This small molecule binds to this protein.
Small molecule (SMILES): O=C1N=C2NC(=O)NC(=O)[C@]2(OO)N1

Sequence of chain 1.A:
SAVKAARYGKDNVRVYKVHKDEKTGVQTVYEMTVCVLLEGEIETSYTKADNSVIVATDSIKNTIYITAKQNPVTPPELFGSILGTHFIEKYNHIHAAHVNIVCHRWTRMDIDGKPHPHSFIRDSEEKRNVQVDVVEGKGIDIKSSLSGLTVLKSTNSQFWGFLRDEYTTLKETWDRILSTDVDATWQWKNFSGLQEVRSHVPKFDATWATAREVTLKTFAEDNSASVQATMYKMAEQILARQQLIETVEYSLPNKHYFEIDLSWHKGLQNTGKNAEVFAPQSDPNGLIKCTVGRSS

Sequence of chain 3.A:
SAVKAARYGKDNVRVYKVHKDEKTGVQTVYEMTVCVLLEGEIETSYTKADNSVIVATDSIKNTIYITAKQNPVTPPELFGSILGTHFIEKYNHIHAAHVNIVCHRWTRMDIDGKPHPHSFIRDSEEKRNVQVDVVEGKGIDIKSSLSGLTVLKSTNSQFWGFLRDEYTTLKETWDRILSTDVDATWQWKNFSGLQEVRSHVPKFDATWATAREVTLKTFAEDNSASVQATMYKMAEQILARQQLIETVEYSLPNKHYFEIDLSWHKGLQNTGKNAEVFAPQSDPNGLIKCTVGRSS

Binding-site contacts:
Ligand atom C4 contacts residue OXY1 of chain 3.D at 3.1 Å.
Ligand atom O13 contacts residue GLN229 of chain 3.A at 2.8 Å (h-bond).
Ligand atom N3 contacts residue URC1 of chain 3.E at 0.1 Å (h-bond).
Ligand atom N9 contacts residue URC1 of chain 3.E at 0.1 Å (h-bond).
Ligand atom O3 contacts residue URC1 of chain 3.E at 3.0 Å.
Ligand atom O13 contacts residue URC1 of chain 3.E at 0.1 Å (h-bond).
Ligand atom C4 contacts residue URC1 of chain 3.E at 0.3 Å.
Ligand atom C5 contacts residue OXY1 of chain 3.D at 2.7 Å.
Ligand atom O24 contacts residue URC1 of chain 3.E at 0.1 Å (h-bond).
Ligand atom O11 contacts residue SER227 of chain 3.A at 3.4 Å.
Ligand atom N1 contacts residue PHE160 of chain 3.A at 3.4 Å.
Ligand atom O24 contacts residue ASP59 of chain 1.A at 3.0 Å (salt-bridge).
Ligand atom O2 contacts residue THR58 of chain 1.A at 3.1 Å.
Ligand atom O3 contacts residue THR58 of chain 1.A at 2.8 Å (h-bond).
Ligand atom C5 contacts residue URC1 of chain 3.E at 0.6 Å.
Ligand atom O24 contacts residue THR58 of chain 1.A at 3.3 Å (h-bond).
Ligand atom O2 contacts residue OXY1 of chain 3.D at 1.3 Å (h-bond).
Ligand atom N1 contacts residue GLN229 of chain 3.A at 3.0 Å (h-bond).
Ligand atom O11 contacts residue URC1 of chain 3.E at 0.1 Å (h-bond).
Ligand atom C8 contacts residue THR58 of chain 1.A at 3.1 Å.
Ligand atom C6 contacts residue OXY1 of chain 3.D at 3.5 Å.
Ligand atom O24 contacts residue LEU171 of chain 3.A at 3.3 Å.
Ligand atom N7 contacts residue THR58 of chain 1.A at 2.7 Å (h-bond).
Ligand atom N3 contacts residue ASN255 of chain 3.A at 3.2 Å (h-bond).
Ligand atom C8 contacts residue OXY1 of chain 3.D at 3.4 Å.
Ligand atom C8 contacts residue URC1 of chain 3.E at 0.1 Å.
Ligand atom N7 contacts residue OXY1 of chain 3.D at 3.3 Å (h-bond).
Ligand atom C6 contacts residue URC1 of chain 3.E at 0.1 Å.
Ligand atom N7 contacts residue URC1 of chain 3.E at 0.4 Å (h-bond).
Ligand atom N1 contacts residue URC1 of chain 3.E at 0.1 Å (h-bond).
Ligand atom O3 contacts residue OXY1 of chain 3.D at 0.5 Å (h-bond).
Ligand atom O3 contacts residue ASN255 of chain 3.A at 3.0 Å (h-bond).
Ligand atom O11 contacts residue VAL228 of chain 3.A at 2.9 Å (h-bond).
Ligand atom O2 contacts residue URC1 of chain 3.E at 2.1 Å.
Ligand atom N9 contacts residue PHE160 of chain 3.A at 3.5 Å.
Ligand atom N9 contacts residue OXY1 of chain 3.D at 3.3 Å (h-bond).
Ligand atom C2 contacts residue URC1 of chain 3.E at 0.1 Å.
Ligand atom O11 contacts residue ARG177 of chain 3.A at 2.8 Å (salt-bridge).
Ligand atom O13 contacts residue ILE55 of chain 1.A at 3.4 Å.
Ligand atom N3 contacts residue ARG177 of chain 3.A at 3.0 Å (salt-bridge).